Binding-site contacts:
Ligand atom C1 contacts residue TRP237 of chain 2.A at 3.8 Å (hydrophobic).
Ligand atom C4 contacts residue TRP237 of chain 2.A at 4.2 Å (hydrophobic).
Ligand atom C8 contacts residue THR239 of chain 2.A at 4.0 Å.
Ligand atom C5 contacts residue ASN166 of chain 2.A at 3.7 Å.
Ligand atom N2 contacts residue ASN166 of chain 2.A at 3.0 Å (h-bond).
Ligand atom C6 contacts residue TRP237 of chain 2.A at 3.6 Å (hydrophobic).
Ligand atom C4 contacts residue ASN166 of chain 2.A at 4.1 Å.
Ligand atom O5 contacts residue TRP237 of chain 2.A at 4.3 Å.
Ligand atom N2 contacts residue THR239 of chain 2.A at 4.2 Å.
Ligand atom C2 contacts residue TRP237 of chain 2.A at 4.4 Å (hydrophobic).
Ligand atom C6 contacts residue THR168 of chain 2.A at 4.2 Å.
Ligand atom O6 contacts residue TRP237 of chain 2.A at 3.9 Å.
Ligand atom O5 contacts residue THR168 of chain 2.A at 3.7 Å.
Ligand atom C3 contacts residue ASN166 of chain 2.A at 3.8 Å.
Ligand atom O5 contacts residue ASN166 of chain 2.A at 2.3 Å (h-bond).
Ligand atom C2 contacts residue ASN166 of chain 2.A at 2.5 Å.
Ligand atom N2 contacts residue TRP237 of chain 2.A at 4.2 Å.
Ligand atom C7 contacts residue ASN166 of chain 2.A at 3.8 Å.
Ligand atom O3 contacts residue TRP237 of chain 2.A at 4.3 Å.
Ligand atom C1 contacts residue ASN166 of chain 2.A at 1.4 Å.
Ligand atom O4 contacts residue TRP237 of chain 2.A at 4.3 Å.
Ligand atom O7 contacts residue ASN166 of chain 2.A at 4.1 Å.
Ligand atom C7 contacts residue THR239 of chain 2.A at 4.3 Å.
Ligand atom C5 contacts residue TRP237 of chain 2.A at 3.9 Å (hydrophobic).

The protein below binds the small molecule below.
Small molecule (SMILES): CC(=O)N[C@H]1[C@H](O[C@H]2[C@H](O)[C@@H](NC(C)=O)CO[C@@H]2CO)O[C@H](CO)[C@@H](O)[C@@H]1O

Sequence of chain 2.A:
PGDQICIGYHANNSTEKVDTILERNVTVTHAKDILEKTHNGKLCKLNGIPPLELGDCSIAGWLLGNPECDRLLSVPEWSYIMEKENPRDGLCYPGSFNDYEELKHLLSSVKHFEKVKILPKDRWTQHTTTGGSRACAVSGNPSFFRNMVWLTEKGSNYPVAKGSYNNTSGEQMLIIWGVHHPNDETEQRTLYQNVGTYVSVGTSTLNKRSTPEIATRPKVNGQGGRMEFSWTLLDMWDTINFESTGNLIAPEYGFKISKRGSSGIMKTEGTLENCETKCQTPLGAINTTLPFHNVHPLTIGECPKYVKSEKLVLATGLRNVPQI